A small-molecule ligand and the protein it binds are described below.
Small molecule (SMILES): NCCCC(=O)O

Sequence of chain 1.B:
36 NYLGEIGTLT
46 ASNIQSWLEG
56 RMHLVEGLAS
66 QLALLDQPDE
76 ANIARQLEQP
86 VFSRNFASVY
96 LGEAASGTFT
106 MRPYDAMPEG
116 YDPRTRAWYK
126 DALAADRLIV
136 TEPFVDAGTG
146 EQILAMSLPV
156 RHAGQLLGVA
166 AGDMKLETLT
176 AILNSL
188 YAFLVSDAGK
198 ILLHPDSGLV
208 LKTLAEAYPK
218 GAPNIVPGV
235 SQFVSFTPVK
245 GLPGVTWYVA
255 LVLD

Binding-site contacts:
Ligand atom CB contacts residue ALA142 of chain 1.B at 4.2 Å (hydrophobic).
Ligand atom O contacts residue ASP141 of chain 1.B at 3.6 Å.
Ligand atom N contacts residue ASP168 of chain 1.B at 2.7 Å (salt-bridge).
Ligand atom CD contacts residue ASP168 of chain 1.B at 3.4 Å.
Ligand atom O contacts residue TRP123 of chain 1.B at 4.5 Å.
Ligand atom C contacts residue ALA142 of chain 1.B at 3.8 Å (hydrophobic).
Ligand atom CB contacts residue ASP168 of chain 1.B at 3.7 Å.
Ligand atom CD contacts residue ASP141 of chain 1.B at 3.8 Å.
Ligand atom N contacts residue MET106 of chain 1.B at 3.6 Å (h-bond).
Ligand atom CD contacts residue TYR95 of chain 1.B at 3.5 Å (hydrophobic).
Ligand atom CB contacts residue ILE148 of chain 1.B at 4.4 Å (hydrophobic).
Ligand atom O contacts residue VAL140 of chain 1.B at 3.9 Å.
Ligand atom CG contacts residue PHE104 of chain 1.B at 4.3 Å (hydrophobic).
Ligand atom O contacts residue ARG121 of chain 1.B at 2.9 Å (salt-bridge).
Ligand atom O contacts residue PHE139 of chain 1.B at 3.7 Å.
Ligand atom CB contacts residue TYR95 of chain 1.B at 4.1 Å (hydrophobic).
Ligand atom CG contacts residue ALA142 of chain 1.B at 4.5 Å (hydrophobic).
Ligand atom CB contacts residue ASP141 of chain 1.B at 3.6 Å.
Ligand atom C contacts residue TYR116 of chain 1.B at 3.4 Å (hydrophobic).
Ligand atom C contacts residue TRP123 of chain 1.B at 3.5 Å (hydrophobic).
Ligand atom N contacts residue ASP141 of chain 1.B at 2.9 Å (salt-bridge).
Ligand atom OXT contacts residue TRP123 of chain 1.B at 3.0 Å (h-bond).
Ligand atom CG contacts residue TRP123 of chain 1.B at 3.7 Å (hydrophobic).
Ligand atom OXT contacts residue ALA142 of chain 1.B at 3.9 Å.
Ligand atom OXT contacts residue ARG121 of chain 1.B at 2.7 Å (salt-bridge).
Ligand atom CG contacts residue TYR116 of chain 1.B at 3.4 Å (hydrophobic).
Ligand atom CD contacts residue PHE104 of chain 1.B at 4.2 Å (hydrophobic).
Ligand atom CD contacts residue SER93 of chain 1.B at 4.1 Å.
Ligand atom OXT contacts residue TYR116 of chain 1.B at 2.7 Å (h-bond).
Ligand atom N contacts residue TYR95 of chain 1.B at 3.6 Å.
Ligand atom N contacts residue SER93 of chain 1.B at 3.0 Å (h-bond).
Ligand atom C contacts residue ARG121 of chain 1.B at 3.5 Å.
Ligand atom CG contacts residue TYR95 of chain 1.B at 4.2 Å (hydrophobic).
Ligand atom C contacts residue PHE139 of chain 1.B at 4.2 Å (hydrophobic).
Ligand atom CD contacts residue MET106 of chain 1.B at 3.6 Å (hydrophobic).
Ligand atom O contacts residue ALA142 of chain 1.B at 2.8 Å (h-bond).